Sequence of chain 1.B:
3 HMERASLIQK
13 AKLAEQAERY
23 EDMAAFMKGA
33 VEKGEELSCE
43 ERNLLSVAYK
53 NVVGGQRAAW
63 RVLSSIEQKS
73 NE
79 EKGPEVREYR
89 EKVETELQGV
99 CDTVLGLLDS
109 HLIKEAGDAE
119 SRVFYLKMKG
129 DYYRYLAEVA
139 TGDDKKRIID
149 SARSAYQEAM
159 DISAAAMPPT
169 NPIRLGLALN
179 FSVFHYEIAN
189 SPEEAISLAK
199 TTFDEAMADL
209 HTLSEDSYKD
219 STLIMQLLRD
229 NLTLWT

The small molecule below binds the protein below.
Small molecule (SMILES): CC(C)C[C@H](NC(=O)[C@H](CCC(N)=O)NC(=O)[C@@H](NC(=O)[C@H](CCC(=O)O)NC(=O)[C@H](CCCN=C(N)N)NC(=O)[C@H](CCCN=C(N)N)NC(=O)[C@@H](NC(=O)[C@H](C)N)[C@@H](C)O)[C@@H](C)OP(=O)(O)O)C(=O)O

Binding-site contacts:
Ligand atom O2P contacts residue TYR133 of chain 1.B at 3.6 Å (h-bond).
Ligand atom P contacts residue ARG59 of chain 1.B at 3.7 Å.
Ligand atom O1P contacts residue ARG59 of chain 1.B at 3.0 Å (salt-bridge).
Ligand atom C contacts residue ASN178 of chain 1.B at 3.5 Å.
Ligand atom NE contacts residue VAL181 of chain 1.B at 3.7 Å.
Ligand atom CG contacts residue LEU225 of chain 1.B at 3.6 Å (hydrophobic).
Ligand atom NH2 contacts residue ARG132 of chain 1.B at 3.6 Å.
Ligand atom OXT contacts residue LYS125 of chain 1.B at 3.2 Å (salt-bridge).
Ligand atom O contacts residue LYS125 of chain 1.B at 3.4 Å (salt-bridge).
Ligand atom O1P contacts residue ARG132 of chain 1.B at 2.7 Å (salt-bridge).
Ligand atom CD2 contacts residue SER48 of chain 1.B at 3.3 Å.
Ligand atom C contacts residue LYS125 of chain 1.B at 3.2 Å.
Ligand atom CD contacts residue GLU185 of chain 1.B at 3.1 Å.
Ligand atom CB contacts residue ASN178 of chain 1.B at 3.5 Å.
Ligand atom NH1 contacts residue ARG63 of chain 1.B at 3.7 Å.
Ligand atom N contacts residue ASN178 of chain 1.B at 2.8 Å (h-bond).
Ligand atom NH1 contacts residue ARG59 of chain 1.B at 3.7 Å.
Ligand atom O3P contacts residue TYR133 of chain 1.B at 2.8 Å (h-bond).
Ligand atom O3P contacts residue ASN178 of chain 1.B at 3.7 Å.
Ligand atom O2P contacts residue LYS52 of chain 1.B at 3.7 Å.
Ligand atom CB contacts residue ASN229 of chain 1.B at 3.7 Å.
Ligand atom CZ contacts residue GLU185 of chain 1.B at 3.7 Å.
Ligand atom O3P contacts residue ARG132 of chain 1.B at 3.0 Å (salt-bridge).
Ligand atom O contacts residue ASN229 of chain 1.B at 3.1 Å (h-bond).
Ligand atom O2P contacts residue ARG59 of chain 1.B at 2.6 Å (salt-bridge).
Ligand atom O contacts residue LYS125 of chain 1.B at 3.6 Å (salt-bridge).
Ligand atom NH2 contacts residue ARG63 of chain 1.B at 3.0 Å (salt-bridge).
Ligand atom CA contacts residue ASN229 of chain 1.B at 3.7 Å.
Ligand atom CG contacts residue SER48 of chain 1.B at 3.3 Å.
Ligand atom O contacts residue VAL181 of chain 1.B at 3.5 Å.
Ligand atom NE contacts residue GLU185 of chain 1.B at 2.8 Å (salt-bridge).
Ligand atom NE2 contacts residue LEU225 of chain 1.B at 3.6 Å.
Ligand atom O contacts residue ASN178 of chain 1.B at 3.0 Å (h-bond).
Ligand atom CZ contacts residue ARG63 of chain 1.B at 3.5 Å.
Ligand atom NH2 contacts residue ARG59 of chain 1.B at 3.3 Å (salt-bridge).
Ligand atom NH2 contacts residue GLU185 of chain 1.B at 3.5 Å (salt-bridge).
Ligand atom N contacts residue ASN229 of chain 1.B at 3.0 Å (h-bond).
Ligand atom P contacts residue TYR133 of chain 1.B at 3.6 Å.
Ligand atom CA contacts residue ASN178 of chain 1.B at 3.4 Å.
Ligand atom CB contacts residue LEU177 of chain 1.B at 3.7 Å (hydrophobic).